Sequence of chain 1.C:
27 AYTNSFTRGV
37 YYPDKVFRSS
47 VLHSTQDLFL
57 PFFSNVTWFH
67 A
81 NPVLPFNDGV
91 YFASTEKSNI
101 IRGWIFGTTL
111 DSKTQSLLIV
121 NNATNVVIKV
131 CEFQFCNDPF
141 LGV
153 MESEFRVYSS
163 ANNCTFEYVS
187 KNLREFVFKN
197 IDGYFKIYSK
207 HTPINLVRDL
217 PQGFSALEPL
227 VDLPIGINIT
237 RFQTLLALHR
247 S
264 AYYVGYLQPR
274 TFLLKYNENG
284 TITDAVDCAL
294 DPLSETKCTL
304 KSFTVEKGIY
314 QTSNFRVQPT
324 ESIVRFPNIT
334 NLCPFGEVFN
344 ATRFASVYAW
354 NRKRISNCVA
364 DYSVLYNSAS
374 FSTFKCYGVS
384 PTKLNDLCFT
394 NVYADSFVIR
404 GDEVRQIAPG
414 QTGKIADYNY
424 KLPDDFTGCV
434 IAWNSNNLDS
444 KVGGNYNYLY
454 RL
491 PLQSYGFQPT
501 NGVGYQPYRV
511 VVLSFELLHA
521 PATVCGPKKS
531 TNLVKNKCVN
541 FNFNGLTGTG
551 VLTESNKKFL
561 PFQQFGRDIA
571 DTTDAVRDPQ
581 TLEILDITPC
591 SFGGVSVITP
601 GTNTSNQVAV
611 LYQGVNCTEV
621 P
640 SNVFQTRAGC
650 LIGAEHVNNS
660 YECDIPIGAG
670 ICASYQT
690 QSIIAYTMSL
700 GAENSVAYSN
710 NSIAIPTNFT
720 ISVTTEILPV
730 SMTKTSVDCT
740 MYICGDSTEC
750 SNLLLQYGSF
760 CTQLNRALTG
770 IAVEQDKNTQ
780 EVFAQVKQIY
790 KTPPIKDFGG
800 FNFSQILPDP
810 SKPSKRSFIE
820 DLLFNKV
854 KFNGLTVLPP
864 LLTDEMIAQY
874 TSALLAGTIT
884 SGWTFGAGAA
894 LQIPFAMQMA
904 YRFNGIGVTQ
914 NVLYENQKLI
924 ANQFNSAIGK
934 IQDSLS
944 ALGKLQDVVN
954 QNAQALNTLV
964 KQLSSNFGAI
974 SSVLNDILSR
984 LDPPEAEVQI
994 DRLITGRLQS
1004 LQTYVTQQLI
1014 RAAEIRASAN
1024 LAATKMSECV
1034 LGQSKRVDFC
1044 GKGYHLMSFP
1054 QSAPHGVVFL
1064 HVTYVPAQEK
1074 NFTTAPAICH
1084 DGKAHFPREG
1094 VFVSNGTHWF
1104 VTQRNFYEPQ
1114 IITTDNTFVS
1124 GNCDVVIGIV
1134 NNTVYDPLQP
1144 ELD

Binding-site contacts:
Ligand atom C2 contacts residue ASN234 of chain 1.C at 2.5 Å.
Ligand atom C5 contacts residue ASN234 of chain 1.C at 3.6 Å.
Ligand atom C1 contacts residue ASN234 of chain 1.C at 1.4 Å.
Ligand atom C7 contacts residue ASN234 of chain 1.C at 4.1 Å.
Ligand atom C3 contacts residue ASN234 of chain 1.C at 3.8 Å.
Ligand atom O5 contacts residue ASN234 of chain 1.C at 2.3 Å (h-bond).
Ligand atom C4 contacts residue ASN234 of chain 1.C at 4.2 Å.
Ligand atom N2 contacts residue ASN234 of chain 1.C at 3.0 Å (h-bond).
Ligand atom C8 contacts residue GLY232 of chain 1.C at 4.0 Å.
Ligand atom C8 contacts residue ASN234 of chain 1.C at 4.5 Å.

A small-molecule ligand and the protein it binds are described below.
Small molecule (SMILES): CC(=O)N[C@@H]1[C@@H](O)[C@H](O)[C@@H](CO)O[C@H]1O